Sequence of chain 1.A:
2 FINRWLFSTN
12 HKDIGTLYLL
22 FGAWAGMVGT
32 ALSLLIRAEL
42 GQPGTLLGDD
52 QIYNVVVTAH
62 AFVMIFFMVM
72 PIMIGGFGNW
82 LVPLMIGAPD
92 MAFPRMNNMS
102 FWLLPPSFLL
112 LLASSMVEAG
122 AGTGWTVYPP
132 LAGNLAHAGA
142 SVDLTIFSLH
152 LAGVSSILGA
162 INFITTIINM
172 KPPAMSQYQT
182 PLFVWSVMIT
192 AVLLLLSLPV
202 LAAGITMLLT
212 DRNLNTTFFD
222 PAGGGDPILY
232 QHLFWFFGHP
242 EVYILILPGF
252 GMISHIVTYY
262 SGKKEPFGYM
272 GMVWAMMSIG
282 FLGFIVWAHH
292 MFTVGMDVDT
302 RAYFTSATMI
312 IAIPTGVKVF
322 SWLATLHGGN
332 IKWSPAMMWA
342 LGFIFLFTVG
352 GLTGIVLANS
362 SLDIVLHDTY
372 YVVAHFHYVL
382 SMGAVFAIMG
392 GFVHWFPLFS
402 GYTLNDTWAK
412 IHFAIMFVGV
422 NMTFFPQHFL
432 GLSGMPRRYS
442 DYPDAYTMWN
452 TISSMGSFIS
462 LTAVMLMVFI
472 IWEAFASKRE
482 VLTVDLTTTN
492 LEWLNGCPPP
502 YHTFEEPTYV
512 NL

Sequence of chain 1.K:
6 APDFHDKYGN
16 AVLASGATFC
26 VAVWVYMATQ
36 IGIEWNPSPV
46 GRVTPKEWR

This small molecule binds to this protein.
Small molecule (SMILES): CCCCCCCCCCO[C@@H]1O[C@H](CO)[C@@H](O[C@H]2O[C@H](CO)[C@@H](O)[C@H](O)[C@H]2O)[C@H](O)[C@H]1O

Sequence of chain 1.D:
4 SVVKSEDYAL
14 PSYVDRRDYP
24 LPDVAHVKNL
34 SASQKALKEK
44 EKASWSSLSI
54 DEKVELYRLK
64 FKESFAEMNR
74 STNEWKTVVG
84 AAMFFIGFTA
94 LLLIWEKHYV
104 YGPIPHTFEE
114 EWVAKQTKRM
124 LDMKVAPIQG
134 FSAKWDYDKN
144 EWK

Sequence of chain 1.M:
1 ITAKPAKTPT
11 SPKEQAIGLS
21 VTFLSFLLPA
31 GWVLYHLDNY

Binding-site contacts:
Ligand atom O61 contacts residue ARG480 of chain 1.A at 4.0 Å.
Ligand atom O16 contacts residue ASN406 of chain 1.A at 3.5 Å (h-bond).
Ligand atom C31 contacts residue TRP409 of chain 1.A at 4.0 Å (hydrophobic).
Ligand atom C6 contacts residue ASN406 of chain 1.A at 3.7 Å.
Ligand atom C1 contacts residue ASN406 of chain 1.A at 4.0 Å.
Ligand atom C19 contacts residue DMU1 of chain 1.MC at 3.6 Å.
Ligand atom C25 contacts residue THR408 of chain 1.A at 3.8 Å.
Ligand atom O16 contacts residue HIS10 of chain 1.K at 4.0 Å.
Ligand atom C11 contacts residue PRO5 of chain 1.M at 4.0 Å (hydrophobic).
Ligand atom C43 contacts residue ALA84 of chain 1.D at 3.9 Å (hydrophobic).
Ligand atom C18 contacts residue DMU1 of chain 1.MC at 3.5 Å.
Ligand atom O1 contacts residue ARG480 of chain 1.A at 4.0 Å.
Ligand atom C11 contacts residue ARG480 of chain 1.A at 3.6 Å.
Ligand atom C18 contacts residue ASN406 of chain 1.A at 3.8 Å.
Ligand atom C31 contacts residue THR80 of chain 1.D at 3.9 Å.
Ligand atom C28 contacts residue TRP409 of chain 1.A at 3.9 Å (hydrophobic).
Ligand atom C1 contacts residue THR408 of chain 1.A at 3.4 Å.
Ligand atom C22 contacts residue TRP409 of chain 1.A at 3.8 Å (hydrophobic).
Ligand atom O6 contacts residue ARG480 of chain 1.A at 3.5 Å.
Ligand atom C34 contacts residue DMU1 of chain 1.MC at 4.0 Å.
Ligand atom O49 contacts residue THR408 of chain 1.A at 2.6 Å (h-bond).
Ligand atom C6 contacts residue THR408 of chain 1.A at 4.1 Å.
Ligand atom C25 contacts residue ILE412 of chain 1.A at 4.0 Å (hydrophobic).
Ligand atom C22 contacts residue THR408 of chain 1.A at 4.1 Å.
Ligand atom C31 contacts residue ILE412 of chain 1.A at 4.0 Å (hydrophobic).
Ligand atom C11 contacts residue LYS4 of chain 1.M at 3.5 Å.
Ligand atom C43 contacts residue PHE87 of chain 1.D at 3.8 Å (hydrophobic).
Ligand atom O6 contacts residue LYS4 of chain 1.M at 3.7 Å.
Ligand atom C22 contacts residue DMU1 of chain 1.MC at 3.9 Å.
Ligand atom C28 contacts residue DMU1 of chain 1.MC at 4.0 Å.
Ligand atom C25 contacts residue TRP409 of chain 1.A at 3.8 Å (hydrophobic).
Ligand atom O61 contacts residue ASN406 of chain 1.A at 3.8 Å.
Ligand atom O5 contacts residue ASN406 of chain 1.A at 3.1 Å (h-bond).
Ligand atom C22 contacts residue ASN406 of chain 1.A at 3.8 Å.
Ligand atom C37 contacts residue ALA84 of chain 1.D at 3.9 Å (hydrophobic).
Ligand atom O6 contacts residue PRO5 of chain 1.M at 3.4 Å.
Ligand atom O6 contacts residue ALA6 of chain 1.M at 3.7 Å.
Ligand atom C19 contacts residue PHE9 of chain 1.K at 3.8 Å (hydrophobic).
Ligand atom O49 contacts residue HIS10 of chain 1.K at 3.0 Å (h-bond).
Ligand atom O16 contacts residue THR408 of chain 1.A at 3.6 Å (h-bond).